Binding-site contacts:
Ligand atom N6 contacts residue VAL420 of chain 1.A at 4.0 Å.
Ligand atom N6 contacts residue SER632 of chain 1.A at 3.3 Å (h-bond).
Ligand atom N1 contacts residue VAL420 of chain 1.A at 3.7 Å.
Ligand atom C2 contacts residue ILE622 of chain 1.A at 4.5 Å (hydrophobic).
Ligand atom C8 contacts residue PRO421 of chain 1.A at 4.3 Å (hydrophobic).
Ligand atom N7 contacts residue HIS630 of chain 1.A at 4.1 Å.
Ligand atom C6 contacts residue PRO421 of chain 1.A at 4.1 Å (hydrophobic).
Ligand atom C6 contacts residue PRO631 of chain 1.A at 3.9 Å (hydrophobic).
Ligand atom C2 contacts residue GLY639 of chain 1.A at 3.1 Å.
Ligand atom N9 contacts residue HIS630 of chain 1.A at 4.2 Å.
Ligand atom N1 contacts residue PRO631 of chain 1.A at 3.5 Å (h-bond).
Ligand atom C5 contacts residue PRO631 of chain 1.A at 4.2 Å (hydrophobic).
Ligand atom C6 contacts residue SER632 of chain 1.A at 3.9 Å.
Ligand atom C6 contacts residue GLY639 of chain 1.A at 3.8 Å.
Ligand atom C5 contacts residue SER632 of chain 1.A at 4.1 Å.
Ligand atom C2 contacts residue VAL420 of chain 1.A at 4.3 Å (hydrophobic).
Ligand atom C6 contacts residue VAL420 of chain 1.A at 4.0 Å (hydrophobic).
Ligand atom C2 contacts residue PRO631 of chain 1.A at 3.3 Å (hydrophobic).
Ligand atom N6 contacts residue PHE638 of chain 1.A at 3.9 Å.
Ligand atom C2' contacts residue HIS630 of chain 1.A at 3.2 Å.
Ligand atom N7 contacts residue ASN609 of chain 1.A at 3.8 Å.
Ligand atom N7 contacts residue SER632 of chain 1.A at 4.1 Å.
Ligand atom N1 contacts residue PHE638 of chain 1.A at 4.3 Å.
Ligand atom C4 contacts residue PRO631 of chain 1.A at 4.0 Å (hydrophobic).
Ligand atom C2 contacts residue PRO421 of chain 1.A at 4.5 Å (hydrophobic).
Ligand atom C1' contacts residue PRO631 of chain 1.A at 4.3 Å (hydrophobic).
Ligand atom N3 contacts residue GLY639 of chain 1.A at 4.3 Å.
Ligand atom C1' contacts residue HIS630 of chain 1.A at 4.0 Å.
Ligand atom C4 contacts residue PRO421 of chain 1.A at 4.3 Å (hydrophobic).
Ligand atom N6 contacts residue GLY637 of chain 1.A at 3.7 Å.
Ligand atom N3 contacts residue PRO631 of chain 1.A at 3.6 Å.
Ligand atom C3' contacts residue HIS630 of chain 1.A at 4.4 Å.
Ligand atom N1 contacts residue PRO421 of chain 1.A at 4.3 Å.
Ligand atom N1 contacts residue GLY639 of chain 1.A at 3.1 Å (h-bond).
Ligand atom C8 contacts residue HIS630 of chain 1.A at 3.3 Å.
Ligand atom N9 contacts residue PRO421 of chain 1.A at 4.4 Å.
Ligand atom N7 contacts residue PRO421 of chain 1.A at 4.2 Å.
Ligand atom N6 contacts residue GLY639 of chain 1.A at 3.6 Å (h-bond).
Ligand atom C5 contacts residue PRO421 of chain 1.A at 4.1 Å (hydrophobic).

Sequence of chain 1.A:
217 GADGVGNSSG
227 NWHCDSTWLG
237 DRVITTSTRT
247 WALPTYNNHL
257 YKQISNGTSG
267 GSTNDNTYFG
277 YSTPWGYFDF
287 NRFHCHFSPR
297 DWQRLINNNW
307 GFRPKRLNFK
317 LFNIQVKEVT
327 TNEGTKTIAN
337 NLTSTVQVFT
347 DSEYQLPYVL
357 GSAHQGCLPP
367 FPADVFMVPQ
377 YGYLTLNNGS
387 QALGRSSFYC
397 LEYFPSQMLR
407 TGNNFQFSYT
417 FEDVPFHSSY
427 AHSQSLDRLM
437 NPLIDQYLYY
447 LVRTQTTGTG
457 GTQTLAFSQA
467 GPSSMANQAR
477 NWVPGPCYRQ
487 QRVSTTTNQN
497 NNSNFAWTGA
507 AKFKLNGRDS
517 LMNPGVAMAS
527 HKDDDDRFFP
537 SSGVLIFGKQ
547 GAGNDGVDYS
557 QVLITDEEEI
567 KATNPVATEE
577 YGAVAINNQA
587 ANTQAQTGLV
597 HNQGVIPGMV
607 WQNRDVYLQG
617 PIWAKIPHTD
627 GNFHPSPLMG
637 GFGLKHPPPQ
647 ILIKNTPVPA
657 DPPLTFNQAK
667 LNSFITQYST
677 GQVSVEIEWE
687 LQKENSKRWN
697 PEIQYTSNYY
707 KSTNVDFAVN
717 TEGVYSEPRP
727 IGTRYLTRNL

A protein and the small-molecule ligand that binds it are described below.
Small molecule (SMILES): Nc1ncnc2c1ncn2[C@H]1C[C@H](O)[C@@H](COP(=O)(O)O)O1